Sequence of chain 1.Z:
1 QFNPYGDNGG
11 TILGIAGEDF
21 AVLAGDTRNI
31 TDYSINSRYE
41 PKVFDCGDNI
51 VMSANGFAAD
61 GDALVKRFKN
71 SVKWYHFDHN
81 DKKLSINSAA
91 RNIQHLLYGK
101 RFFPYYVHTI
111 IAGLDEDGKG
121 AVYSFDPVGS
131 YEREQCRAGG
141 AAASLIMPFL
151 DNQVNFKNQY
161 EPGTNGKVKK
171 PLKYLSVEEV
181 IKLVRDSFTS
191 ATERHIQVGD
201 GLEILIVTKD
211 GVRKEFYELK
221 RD

Sequence of chain 1.I:
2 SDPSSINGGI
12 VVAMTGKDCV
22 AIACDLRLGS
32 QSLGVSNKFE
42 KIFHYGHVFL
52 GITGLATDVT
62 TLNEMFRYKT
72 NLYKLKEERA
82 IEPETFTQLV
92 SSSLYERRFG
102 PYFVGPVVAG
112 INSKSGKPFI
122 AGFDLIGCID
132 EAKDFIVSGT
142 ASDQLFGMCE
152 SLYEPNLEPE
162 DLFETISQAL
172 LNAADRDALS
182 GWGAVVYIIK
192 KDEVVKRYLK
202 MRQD

The small molecule below binds the protein below.
Small molecule (SMILES): C[C@H](NC(=O)[C@H](Cc1ccc(OCc2ccccc2)cc1)NC(=O)CCCCCN)C(=O)N[C@@H](C[C@]1(O)C(=O)Nc2ccccc21)C(=O)NCc1ccccc1

Binding-site contacts:
Ligand atom C1 contacts residue ALA49 of chain 1.H at 3.7 Å (hydrophobic).
Ligand atom CE2 contacts residue LEU126 of chain 1.I at 3.7 Å (hydrophobic).
Ligand atom O contacts residue ALA49 of chain 1.H at 3.1 Å (h-bond).
Ligand atom C2 contacts residue LYS33 of chain 1.H at 3.8 Å.
Ligand atom OH contacts residue ARG99 of chain 1.I at 3.9 Å.
Ligand atom C53 contacts residue PRO102 of chain 1.I at 3.7 Å (hydrophobic).
Ligand atom CD2 contacts residue ILE127 of chain 1.I at 3.6 Å (hydrophobic).
Ligand atom C52 contacts residue PHE100 of chain 1.I at 3.6 Å (hydrophobic).
Ligand atom C contacts residue THR1 of chain 1.H at 3.4 Å.
Ligand atom O contacts residue THR48 of chain 1.H at 3.7 Å.
Ligand atom C6 contacts residue CYS31 of chain 1.H at 3.6 Å (hydrophobic).
Ligand atom C5 contacts residue CYS31 of chain 1.H at 3.7 Å (hydrophobic).
Ligand atom O contacts residue LEU126 of chain 1.I at 3.9 Å.
Ligand atom CB contacts residue GLY47 of chain 1.H at 3.7 Å.
Ligand atom C contacts residue THR21 of chain 1.H at 3.9 Å.
Ligand atom CZ3 contacts residue TYR33 of chain 1.Z at 3.6 Å (hydrophobic).
Ligand atom C55 contacts residue PRO102 of chain 1.I at 3.9 Å (hydrophobic).
Ligand atom N contacts residue ALA49 of chain 1.H at 3.6 Å.
Ligand atom O contacts residue SER20 of chain 1.H at 3.2 Å (h-bond).
Ligand atom OG contacts residue THR21 of chain 1.H at 3.2 Å (h-bond).
Ligand atom C4 contacts residue ALA32 of chain 1.H at 3.8 Å (hydrophobic).
Ligand atom N contacts residue GLY47 of chain 1.H at 3.4 Å (h-bond).
Ligand atom CB contacts residue ASP125 of chain 1.I at 3.8 Å.
Ligand atom C6 contacts residue SER20 of chain 1.H at 3.6 Å.
Ligand atom C contacts residue LYS33 of chain 1.H at 3.9 Å.
Ligand atom CA contacts residue GLY47 of chain 1.H at 3.3 Å.
Ligand atom C6 contacts residue ALA49 of chain 1.H at 3.6 Å (hydrophobic).
Ligand atom CE2 contacts residue ILE127 of chain 1.I at 3.9 Å (hydrophobic).
Ligand atom N contacts residue ASP125 of chain 1.I at 3.3 Å (salt-bridge).
Ligand atom C3 contacts residue LEU126 of chain 1.I at 3.7 Å (hydrophobic).
Ligand atom C53 contacts residue PHE100 of chain 1.I at 3.8 Å (hydrophobic).
Ligand atom O contacts residue THR21 of chain 1.H at 2.9 Å (h-bond).
Ligand atom C contacts residue GLY47 of chain 1.H at 3.9 Å.
Ligand atom N contacts residue THR21 of chain 1.H at 3.1 Å (h-bond).
Ligand atom CD2 contacts residue LEU126 of chain 1.I at 3.6 Å (hydrophobic).
Ligand atom C54 contacts residue PRO102 of chain 1.I at 3.7 Å (hydrophobic).
Ligand atom C5 contacts residue ALA49 of chain 1.H at 3.8 Å (hydrophobic).
Ligand atom C2 contacts residue ALA49 of chain 1.H at 3.9 Å (hydrophobic).
Ligand atom CE3 contacts residue THR21 of chain 1.H at 3.9 Å.
Ligand atom CA contacts residue THR21 of chain 1.H at 3.7 Å.

Sequence of chain 1.H:
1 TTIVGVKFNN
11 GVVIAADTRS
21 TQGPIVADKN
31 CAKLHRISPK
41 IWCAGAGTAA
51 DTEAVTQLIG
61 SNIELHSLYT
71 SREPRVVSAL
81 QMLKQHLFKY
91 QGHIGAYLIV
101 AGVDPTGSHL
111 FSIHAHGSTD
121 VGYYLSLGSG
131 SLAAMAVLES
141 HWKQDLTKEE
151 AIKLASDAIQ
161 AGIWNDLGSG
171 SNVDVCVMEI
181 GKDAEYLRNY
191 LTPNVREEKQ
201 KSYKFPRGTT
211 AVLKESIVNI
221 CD